Sequence of chain 17.E:
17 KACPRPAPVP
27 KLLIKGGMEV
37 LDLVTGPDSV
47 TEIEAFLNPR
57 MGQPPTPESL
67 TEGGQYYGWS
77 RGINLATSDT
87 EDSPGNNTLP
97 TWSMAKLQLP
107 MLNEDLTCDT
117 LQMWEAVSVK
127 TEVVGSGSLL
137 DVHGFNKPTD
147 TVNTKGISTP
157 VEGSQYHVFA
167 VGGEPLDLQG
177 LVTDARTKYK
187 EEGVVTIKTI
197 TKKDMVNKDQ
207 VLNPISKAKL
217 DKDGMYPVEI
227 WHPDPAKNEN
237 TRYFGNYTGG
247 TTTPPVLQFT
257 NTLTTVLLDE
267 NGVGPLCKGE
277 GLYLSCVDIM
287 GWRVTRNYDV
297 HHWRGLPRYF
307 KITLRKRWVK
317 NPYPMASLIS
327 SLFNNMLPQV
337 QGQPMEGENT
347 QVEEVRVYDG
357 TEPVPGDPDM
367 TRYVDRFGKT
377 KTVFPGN

Sequence of chain 17.A:
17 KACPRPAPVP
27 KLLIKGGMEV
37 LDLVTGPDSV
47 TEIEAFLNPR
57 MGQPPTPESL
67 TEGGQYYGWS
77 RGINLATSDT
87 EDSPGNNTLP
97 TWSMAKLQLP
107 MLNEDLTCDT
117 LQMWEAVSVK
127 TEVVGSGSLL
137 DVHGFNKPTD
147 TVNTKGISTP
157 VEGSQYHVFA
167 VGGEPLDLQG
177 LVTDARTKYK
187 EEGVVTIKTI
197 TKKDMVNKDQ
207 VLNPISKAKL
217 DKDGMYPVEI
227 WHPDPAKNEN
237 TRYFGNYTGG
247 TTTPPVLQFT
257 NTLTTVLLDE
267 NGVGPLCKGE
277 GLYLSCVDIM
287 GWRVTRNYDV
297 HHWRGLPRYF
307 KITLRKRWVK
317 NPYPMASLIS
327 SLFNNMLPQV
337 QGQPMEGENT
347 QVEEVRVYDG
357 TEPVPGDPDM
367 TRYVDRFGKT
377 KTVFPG

Binding-site contacts:
Ligand atom O1A contacts residue ARG77 of chain 17.E at 3.1 Å (salt-bridge).
Ligand atom O1B contacts residue ASN80 of chain 17.E at 4.2 Å.
Ligand atom C1 contacts residue ARG77 of chain 17.E at 3.4 Å.
Ligand atom C4 contacts residue HIS298 of chain 17.E at 3.6 Å.
Ligand atom O8 contacts residue TYR72 of chain 17.E at 3.5 Å (h-bond).
Ligand atom C1 contacts residue GLY78 of chain 17.E at 4.0 Å.
Ligand atom O1B contacts residue SER89 of chain 17.E at 4.1 Å.
Ligand atom C7 contacts residue TYR72 of chain 17.E at 3.9 Å (hydrophobic).
Ligand atom O4 contacts residue VAL296 of chain 17.E at 4.0 Å.
Ligand atom C2 contacts residue GLY78 of chain 17.E at 4.1 Å.
Ligand atom O1B contacts residue TYR72 of chain 17.E at 3.8 Å.
Ligand atom O10 contacts residue ASN293 of chain 17.E at 3.9 Å.
Ligand atom C5 contacts residue TYR72 of chain 17.E at 3.4 Å (hydrophobic).
Ligand atom C3 contacts residue VAL296 of chain 17.E at 3.7 Å (hydrophobic).
Ligand atom C6 contacts residue ASN93 of chain 17.E at 3.4 Å.
Ligand atom O4 contacts residue ILE79 of chain 17.E at 3.5 Å (h-bond).
Ligand atom C5 contacts residue ASN93 of chain 17.E at 4.1 Å.
Ligand atom O10 contacts residue THR291 of chain 17.E at 3.8 Å.
Ligand atom C3 contacts residue HIS298 of chain 17.E at 3.8 Å.
Ligand atom C3 contacts residue GLY78 of chain 17.E at 4.0 Å.
Ligand atom O1A contacts residue TYR72 of chain 17.E at 3.5 Å.
Ligand atom C11 contacts residue ASP85 of chain 17.A at 3.8 Å.
Ligand atom O6 contacts residue ASN93 of chain 17.E at 3.5 Å (h-bond).
Ligand atom C4 contacts residue GLY78 of chain 17.E at 3.3 Å.
Ligand atom O4 contacts residue TYR72 of chain 17.E at 4.2 Å.
Ligand atom O1A contacts residue SER89 of chain 17.E at 3.4 Å (h-bond).
Ligand atom O3 contacts residue GLY78 of chain 17.E at 3.6 Å.
Ligand atom O1B contacts residue ARG77 of chain 17.E at 2.8 Å (salt-bridge).
Ligand atom C8 contacts residue ARG77 of chain 17.E at 4.2 Å.
Ligand atom O1A contacts residue GLY78 of chain 17.E at 3.3 Å (h-bond).
Ligand atom O4 contacts residue HIS298 of chain 17.E at 3.0 Å (h-bond).
Ligand atom C8 contacts residue TYR72 of chain 17.E at 4.1 Å (hydrophobic).
Ligand atom C1 contacts residue TYR72 of chain 17.E at 3.8 Å (hydrophobic).
Ligand atom C4 contacts residue TYR72 of chain 17.E at 3.4 Å (hydrophobic).
Ligand atom O4 contacts residue GLY78 of chain 17.E at 3.0 Å.
Ligand atom O4 contacts residue THR291 of chain 17.E at 3.4 Å.
Ligand atom C3 contacts residue GLY78 of chain 17.E at 4.0 Å.
Ligand atom N5 contacts residue TYR72 of chain 17.E at 3.1 Å (h-bond).
Ligand atom C1 contacts residue SER89 of chain 17.E at 4.2 Å.
Ligand atom C6 contacts residue TYR72 of chain 17.E at 3.3 Å (hydrophobic).

The small molecule below binds the protein below.
Small molecule (SMILES): CC(=O)N[C@@H]1[C@@H](O[C@@H]2O[C@H](CO)[C@H](O)[C@H](O[C@]3(C(=O)O)C[C@H](O)[C@@H](NC(C)=O)[C@H]([C@H](O)[C@H](O)CO)O3)[C@H]2O)[C@H](O)[C@@H](CO[C@]2(C(=O)O)C[C@H](O)[C@@H](NC(C)=O)[C@H]([C@H](O)[C@H](O)CO)O2)O[C@H]1O